This small molecule binds to this protein.
Small molecule (SMILES): CC(=O)N[C@H]1[C@H]([C@H](O)[C@H](O)CO)O[C@@](OC[C@H]2O[C@@H](O[C@H]3[C@H](O)[C@@H](O)CO[C@@H]3CO)[C@H](O)[C@@H](O)[C@H]2O)(C(=O)O)C[C@@H]1O

Sequence of chain 1.C:
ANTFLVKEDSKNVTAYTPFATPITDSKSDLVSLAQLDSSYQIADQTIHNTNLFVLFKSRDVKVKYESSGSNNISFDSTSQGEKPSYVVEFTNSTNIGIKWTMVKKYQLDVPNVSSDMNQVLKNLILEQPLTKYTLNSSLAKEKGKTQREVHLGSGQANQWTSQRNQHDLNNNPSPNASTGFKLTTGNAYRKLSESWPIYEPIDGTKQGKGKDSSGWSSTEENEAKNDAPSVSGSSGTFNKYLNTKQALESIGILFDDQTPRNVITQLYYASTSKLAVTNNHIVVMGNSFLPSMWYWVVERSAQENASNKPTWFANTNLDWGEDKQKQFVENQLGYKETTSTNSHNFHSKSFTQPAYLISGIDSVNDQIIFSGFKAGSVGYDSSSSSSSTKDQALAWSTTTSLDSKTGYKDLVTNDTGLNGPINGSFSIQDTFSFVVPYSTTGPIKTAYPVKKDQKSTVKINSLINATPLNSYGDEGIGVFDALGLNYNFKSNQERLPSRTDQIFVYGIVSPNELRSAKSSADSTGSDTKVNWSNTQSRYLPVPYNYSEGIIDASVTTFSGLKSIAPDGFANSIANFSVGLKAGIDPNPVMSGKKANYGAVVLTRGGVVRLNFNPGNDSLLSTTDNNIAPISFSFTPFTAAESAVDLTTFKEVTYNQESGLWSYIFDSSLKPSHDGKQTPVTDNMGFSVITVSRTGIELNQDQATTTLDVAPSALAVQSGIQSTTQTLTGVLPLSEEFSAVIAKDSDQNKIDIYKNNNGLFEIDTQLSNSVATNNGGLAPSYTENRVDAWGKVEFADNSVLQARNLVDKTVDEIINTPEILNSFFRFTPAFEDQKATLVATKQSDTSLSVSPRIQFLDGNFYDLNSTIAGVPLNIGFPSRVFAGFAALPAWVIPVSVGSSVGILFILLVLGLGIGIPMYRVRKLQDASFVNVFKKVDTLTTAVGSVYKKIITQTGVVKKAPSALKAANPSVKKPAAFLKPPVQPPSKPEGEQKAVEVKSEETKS

Binding-site contacts:
Ligand atom C10 contacts residue SER457 of chain 1.C at 3.7 Å.
Ligand atom C7 contacts residue PRO197 of chain 1.C at 3.3 Å (hydrophobic).
Ligand atom O6 contacts residue ASN182 of chain 1.C at 3.1 Å (h-bond).
Ligand atom C6 contacts residue PRO197 of chain 1.C at 3.9 Å (hydrophobic).
Ligand atom C5 contacts residue PRO197 of chain 1.C at 3.8 Å (hydrophobic).
Ligand atom C3 contacts residue ASP635 of chain 1.D at 4.0 Å.
Ligand atom C4 contacts residue ASN634 of chain 1.D at 3.2 Å.
Ligand atom C5 contacts residue ASN182 of chain 1.C at 3.9 Å.
Ligand atom C4 contacts residue ASN200 of chain 1.C at 4.1 Å.
Ligand atom C6 contacts residue ASN182 of chain 1.C at 3.6 Å.
Ligand atom C4 contacts residue ASP635 of chain 1.D at 4.0 Å.
Ligand atom C6 contacts residue SER871 of chain 1.D at 3.6 Å.
Ligand atom C11 contacts residue PHE458 of chain 1.C at 3.4 Å (hydrophobic).
Ligand atom O1A contacts residue ASN634 of chain 1.D at 3.4 Å.
Ligand atom C1 contacts residue ASN634 of chain 1.D at 3.5 Å.
Ligand atom O4 contacts residue ASN634 of chain 1.D at 2.9 Å (h-bond).
Ligand atom C2 contacts residue ASP635 of chain 1.D at 3.7 Å.
Ligand atom C10 contacts residue PRO197 of chain 1.C at 3.7 Å (hydrophobic).
Ligand atom C7 contacts residue PHE458 of chain 1.C at 4.1 Å (hydrophobic).
Ligand atom C11 contacts residue SER198 of chain 1.C at 4.1 Å.
Ligand atom C3 contacts residue ASN634 of chain 1.D at 3.4 Å.
Ligand atom C9 contacts residue TYR470 of chain 1.C at 3.6 Å (hydrophobic).
Ligand atom C10 contacts residue SER198 of chain 1.C at 4.0 Å.
Ligand atom O7 contacts residue PRO197 of chain 1.C at 2.6 Å (h-bond).
Ligand atom C10 contacts residue PHE458 of chain 1.C at 3.9 Å (hydrophobic).
Ligand atom C11 contacts residue SER457 of chain 1.C at 3.2 Å.
Ligand atom N5 contacts residue SER457 of chain 1.C at 3.5 Å (h-bond).
Ligand atom O10 contacts residue PRO197 of chain 1.C at 3.8 Å.
Ligand atom O4 contacts residue ASN200 of chain 1.C at 3.0 Å (h-bond).
Ligand atom O1B contacts residue ASN634 of chain 1.D at 3.6 Å.
Ligand atom O6 contacts residue GLY872 of chain 1.D at 4.1 Å.
Ligand atom O10 contacts residue ASN200 of chain 1.C at 3.3 Å (h-bond).
Ligand atom O3 contacts residue ASP635 of chain 1.D at 3.9 Å.
Ligand atom O10 contacts residue SER198 of chain 1.C at 3.7 Å.
Ligand atom O6 contacts residue SER871 of chain 1.D at 2.7 Å (h-bond).
Ligand atom N5 contacts residue PHE458 of chain 1.C at 3.7 Å.
Ligand atom O9 contacts residue TYR470 of chain 1.C at 2.8 Å (h-bond).
Ligand atom O10 contacts residue PRO199 of chain 1.C at 3.3 Å.
Ligand atom O5 contacts residue SER871 of chain 1.D at 3.7 Å.
Ligand atom N5 contacts residue PRO197 of chain 1.C at 3.7 Å.

Sequence of chain 1.D:
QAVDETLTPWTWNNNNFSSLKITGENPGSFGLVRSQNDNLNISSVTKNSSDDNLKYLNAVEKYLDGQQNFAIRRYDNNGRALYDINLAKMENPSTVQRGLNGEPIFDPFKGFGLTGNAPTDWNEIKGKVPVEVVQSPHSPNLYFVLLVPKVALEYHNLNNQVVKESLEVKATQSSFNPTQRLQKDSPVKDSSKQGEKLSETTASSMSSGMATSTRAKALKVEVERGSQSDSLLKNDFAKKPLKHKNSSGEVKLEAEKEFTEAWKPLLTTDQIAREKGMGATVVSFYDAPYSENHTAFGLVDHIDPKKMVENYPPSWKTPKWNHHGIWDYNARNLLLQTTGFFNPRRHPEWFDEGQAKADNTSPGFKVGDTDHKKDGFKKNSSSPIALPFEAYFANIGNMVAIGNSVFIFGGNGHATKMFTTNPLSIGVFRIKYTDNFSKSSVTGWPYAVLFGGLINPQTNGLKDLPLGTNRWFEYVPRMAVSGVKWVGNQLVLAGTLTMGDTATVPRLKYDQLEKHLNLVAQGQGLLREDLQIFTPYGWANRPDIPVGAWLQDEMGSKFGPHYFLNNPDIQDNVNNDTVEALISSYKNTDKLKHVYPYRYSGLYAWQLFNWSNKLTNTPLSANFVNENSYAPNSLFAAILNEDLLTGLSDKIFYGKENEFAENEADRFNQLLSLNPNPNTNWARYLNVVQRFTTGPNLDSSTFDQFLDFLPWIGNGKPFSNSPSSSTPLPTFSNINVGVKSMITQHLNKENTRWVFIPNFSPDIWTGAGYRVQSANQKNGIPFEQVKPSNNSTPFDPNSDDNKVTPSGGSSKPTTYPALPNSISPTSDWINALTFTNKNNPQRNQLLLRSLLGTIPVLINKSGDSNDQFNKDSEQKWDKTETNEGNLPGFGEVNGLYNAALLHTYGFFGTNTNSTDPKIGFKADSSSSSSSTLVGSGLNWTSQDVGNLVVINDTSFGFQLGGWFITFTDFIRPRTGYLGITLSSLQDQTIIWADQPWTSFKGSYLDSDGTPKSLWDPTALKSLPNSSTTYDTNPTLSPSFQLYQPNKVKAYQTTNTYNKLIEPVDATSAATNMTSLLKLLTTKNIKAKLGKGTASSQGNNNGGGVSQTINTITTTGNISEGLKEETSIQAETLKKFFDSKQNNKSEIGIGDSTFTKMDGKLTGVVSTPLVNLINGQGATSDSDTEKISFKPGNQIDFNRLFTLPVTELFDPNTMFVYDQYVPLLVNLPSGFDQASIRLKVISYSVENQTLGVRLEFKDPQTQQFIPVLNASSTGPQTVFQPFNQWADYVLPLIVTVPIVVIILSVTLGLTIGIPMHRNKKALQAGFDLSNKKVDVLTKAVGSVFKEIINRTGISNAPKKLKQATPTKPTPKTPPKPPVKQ